Sequence of chain 1.A:
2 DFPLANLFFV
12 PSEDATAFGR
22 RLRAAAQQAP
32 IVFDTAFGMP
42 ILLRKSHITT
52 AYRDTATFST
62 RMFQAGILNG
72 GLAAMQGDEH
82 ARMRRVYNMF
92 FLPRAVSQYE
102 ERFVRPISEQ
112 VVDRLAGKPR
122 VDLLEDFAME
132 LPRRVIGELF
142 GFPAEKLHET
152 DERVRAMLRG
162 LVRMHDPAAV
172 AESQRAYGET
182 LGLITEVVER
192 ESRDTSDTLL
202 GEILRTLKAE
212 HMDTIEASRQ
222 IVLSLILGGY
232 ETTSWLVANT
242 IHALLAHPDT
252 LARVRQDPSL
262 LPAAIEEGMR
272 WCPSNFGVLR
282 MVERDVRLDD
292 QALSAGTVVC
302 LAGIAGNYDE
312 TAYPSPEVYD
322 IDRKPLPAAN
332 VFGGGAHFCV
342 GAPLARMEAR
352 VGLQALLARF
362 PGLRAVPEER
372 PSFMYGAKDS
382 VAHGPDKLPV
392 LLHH

Binding-site contacts:
Ligand atom C16 contacts residue ASN276 of chain 1.A at 3.7 Å.
Ligand atom C2 contacts residue GLY229 of chain 1.A at 4.0 Å.
Ligand atom C4 contacts residue LEU69 of chain 1.A at 4.1 Å (hydrophobic).
Ligand atom C19 contacts residue LEU228 of chain 1.A at 4.1 Å (hydrophobic).
Ligand atom C21 contacts residue TYR376 of chain 1.A at 4.1 Å (hydrophobic).
Ligand atom C12 contacts residue THR233 of chain 1.A at 3.9 Å.
Ligand atom C20 contacts residue VAL382 of chain 1.A at 4.1 Å (hydrophobic).
Ligand atom C17 contacts residue HEM1 of chain 1.C at 4.0 Å.
Ligand atom C6 contacts residue LEU69 of chain 1.A at 3.6 Å (hydrophobic).
Ligand atom C3 contacts residue SER225 of chain 1.A at 3.8 Å.
Ligand atom C5 contacts residue LEU69 of chain 1.A at 3.9 Å (hydrophobic).
Ligand atom C4 contacts residue HEM1 of chain 1.C at 3.5 Å.
Ligand atom C19 contacts residue LEU69 of chain 1.A at 4.1 Å (hydrophobic).
Ligand atom O20 contacts residue ASN276 of chain 1.A at 3.2 Å (h-bond).
Ligand atom C21 contacts residue ASN276 of chain 1.A at 2.9 Å.
Ligand atom C8 contacts residue HEM1 of chain 1.C at 4.2 Å.
Ligand atom C2 contacts residue HEM1 of chain 1.C at 3.9 Å.
Ligand atom C11 contacts residue THR233 of chain 1.A at 3.8 Å.
Ligand atom C1 contacts residue GLY229 of chain 1.A at 4.0 Å.
Ligand atom C14 contacts residue HEM1 of chain 1.C at 3.8 Å.
Ligand atom O3 contacts residue SER225 of chain 1.A at 3.0 Å.
Ligand atom C16 contacts residue GLY278 of chain 1.A at 3.5 Å.
Ligand atom C7 contacts residue HEM1 of chain 1.C at 3.8 Å.
Ligand atom C1 contacts residue HEM1 of chain 1.C at 3.7 Å.
Ligand atom C6 contacts residue ALA74 of chain 1.A at 4.2 Å (hydrophobic).
Ligand atom C21 contacts residue PHE277 of chain 1.A at 3.7 Å (hydrophobic).
Ligand atom C2 contacts residue SER225 of chain 1.A at 3.8 Å.
Ligand atom C3 contacts residue HEM1 of chain 1.C at 3.4 Å.
Ligand atom C20 contacts residue ASN276 of chain 1.A at 2.9 Å.
Ligand atom C9 contacts residue HEM1 of chain 1.C at 4.0 Å.
Ligand atom O3 contacts residue HEM1 of chain 1.C at 3.3 Å.
Ligand atom O20 contacts residue VAL382 of chain 1.A at 3.8 Å.
Ligand atom C21 contacts residue VAL382 of chain 1.A at 3.4 Å (hydrophobic).
Ligand atom C4 contacts residue ALA74 of chain 1.A at 3.8 Å (hydrophobic).
Ligand atom C17 contacts residue ASN276 of chain 1.A at 3.3 Å.
Ligand atom C7 contacts residue PHE64 of chain 1.A at 3.8 Å (hydrophobic).
Ligand atom C17 contacts residue GLY278 of chain 1.A at 4.1 Å.
Ligand atom C6 contacts residue PHE64 of chain 1.A at 3.9 Å (hydrophobic).
Ligand atom C19 contacts residue LEU159 of chain 1.A at 4.0 Å (hydrophobic).
Ligand atom C18 contacts residue LEU159 of chain 1.A at 4.2 Å (hydrophobic).

The protein below binds the small molecule below.
Small molecule (SMILES): CC(=O)[C@H]1CC[C@H]2[C@@H]3CCC4=CC(=O)CC[C@]4(C)[C@H]3CC[C@]12C